A small-molecule ligand and the protein it binds are described below.
Small molecule (SMILES): O[C@H](CNC1CCCC1)Cn1c2ccccc2c2ccccc21

Binding-site contacts:
Ligand atom C07 contacts residue TYR160 of chain 1.A at 3.8 Å (hydrophobic).
Ligand atom N17 contacts residue SER91 of chain 1.A at 3.6 Å.
Ligand atom C04 contacts residue TYR160 of chain 1.A at 3.8 Å (hydrophobic).
Ligand atom N13 contacts residue GLY93 of chain 1.A at 3.9 Å.
Ligand atom C22 contacts residue TYR160 of chain 1.A at 3.6 Å (hydrophobic).
Ligand atom C15 contacts residue SER91 of chain 1.A at 3.8 Å.
Ligand atom C09 contacts residue CYS208 of chain 1.A at 3.6 Å (hydrophobic).
Ligand atom C01 contacts residue TYR160 of chain 1.A at 3.8 Å (hydrophobic).
Ligand atom C03 contacts residue GLU182 of chain 1.A at 3.7 Å.
Ligand atom C09 contacts residue PRO209 of chain 1.A at 3.6 Å (hydrophobic).
Ligand atom C14 contacts residue CYS92 of chain 1.A at 3.5 Å (hydrophobic).
Ligand atom C20 contacts residue VAL66 of chain 1.A at 3.8 Å (hydrophobic).
Ligand atom C11 contacts residue ASP206 of chain 1.A at 3.8 Å.
Ligand atom C19 contacts residue PO41 of chain 1.F at 4.0 Å.
Ligand atom C18 contacts residue MET183 of chain 1.A at 4.0 Å (hydrophobic).
Ligand atom C14 contacts residue GLY93 of chain 1.A at 3.4 Å.
Ligand atom C02 contacts residue VAL181 of chain 1.A at 3.6 Å (hydrophobic).
Ligand atom C16 contacts residue TYR160 of chain 1.A at 3.6 Å (hydrophobic).
Ligand atom N13 contacts residue VAL181 of chain 1.A at 4.0 Å.
Ligand atom C05 contacts residue TYR160 of chain 1.A at 3.6 Å (hydrophobic).
Ligand atom C03 contacts residue TYR160 of chain 1.A at 4.0 Å (hydrophobic).
Ligand atom C06 contacts residue TYR160 of chain 1.A at 3.7 Å (hydrophobic).
Ligand atom C02 contacts residue GLU182 of chain 1.A at 4.0 Å.
Ligand atom C14 contacts residue VAL181 of chain 1.A at 3.6 Å (hydrophobic).
Ligand atom C10 contacts residue GLY207 of chain 1.A at 3.7 Å.
Ligand atom C02 contacts residue MET183 of chain 1.A at 3.5 Å (hydrophobic).
Ligand atom C01 contacts residue VAL181 of chain 1.A at 3.8 Å (hydrophobic).
Ligand atom C15 contacts residue ASP206 of chain 1.A at 3.8 Å.
Ligand atom C10 contacts residue CYS208 of chain 1.A at 3.6 Å (hydrophobic).
Ligand atom C01 contacts residue MET159 of chain 1.A at 3.5 Å (hydrophobic).
Ligand atom C08 contacts residue PRO209 of chain 1.A at 3.8 Å (hydrophobic).
Ligand atom C04 contacts residue VAL181 of chain 1.A at 4.0 Å (hydrophobic).
Ligand atom N13 contacts residue TYR160 of chain 1.A at 4.0 Å.
Ligand atom C12 contacts residue TYR160 of chain 1.A at 4.0 Å (hydrophobic).
Ligand atom C22 contacts residue MET183 of chain 1.A at 3.9 Å (hydrophobic).
Ligand atom C12 contacts residue GLY93 of chain 1.A at 4.0 Å.
Ligand atom C11 contacts residue GLY93 of chain 1.A at 3.7 Å.
Ligand atom C03 contacts residue VAL181 of chain 1.A at 3.9 Å (hydrophobic).
Ligand atom O23 contacts residue ASP206 of chain 1.A at 2.8 Å (salt-bridge).
Ligand atom C03 contacts residue MET183 of chain 1.A at 3.7 Å (hydrophobic).

Sequence of chain 1.A:
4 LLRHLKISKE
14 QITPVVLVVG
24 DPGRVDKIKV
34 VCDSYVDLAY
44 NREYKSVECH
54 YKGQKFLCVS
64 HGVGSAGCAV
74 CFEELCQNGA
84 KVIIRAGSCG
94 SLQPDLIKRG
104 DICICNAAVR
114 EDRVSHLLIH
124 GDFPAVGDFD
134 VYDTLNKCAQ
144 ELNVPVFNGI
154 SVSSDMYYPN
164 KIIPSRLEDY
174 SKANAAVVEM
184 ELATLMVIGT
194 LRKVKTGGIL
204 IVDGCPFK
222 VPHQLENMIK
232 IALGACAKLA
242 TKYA